Binding-site contacts:
Ligand atom O6 contacts residue GLN314 of chain 2.A at 2.3 Å (h-bond).
Ligand atom C2 contacts residue THR374 of chain 2.A at 2.2 Å.
Ligand atom C5 contacts residue GLN310 of chain 2.A at 1.4 Å.
Ligand atom O5 contacts residue GLN314 of chain 2.A at 2.0 Å (h-bond).
Ligand atom O3 contacts residue ILE311 of chain 2.A at 2.5 Å (h-bond).
Ligand atom O2 contacts residue THR374 of chain 2.A at 1.5 Å.
Ligand atom C3 contacts residue ARG313 of chain 2.A at 1.8 Å.
Ligand atom C1 contacts residue ASN312 of chain 2.A at 1.4 Å.
Ligand atom O3 contacts residue THR374 of chain 2.A at 2.5 Å.
Ligand atom O5 contacts residue ARG313 of chain 2.A at 1.6 Å.
Ligand atom O4 contacts residue ARG313 of chain 2.A at 2.6 Å.
Ligand atom O3 contacts residue ARG313 of chain 2.A at 2.6 Å (salt-bridge).
Ligand atom O2 contacts residue ARG313 of chain 2.A at 0.9 Å.
Ligand atom C4 contacts residue GLN314 of chain 2.A at 1.7 Å.
Ligand atom C3 contacts residue GLN310 of chain 2.A at 2.5 Å.
Ligand atom C4 contacts residue GLN310 of chain 2.A at 1.1 Å.
Ligand atom C5 contacts residue GLN314 of chain 2.A at 1.4 Å.
Ligand atom O4 contacts residue GLN314 of chain 2.A at 1.4 Å.
Ligand atom C7 contacts residue GLY373 of chain 2.A at 2.1 Å.
Ligand atom C1 contacts residue ARG313 of chain 2.A at 0.8 Å.
Ligand atom O6 contacts residue ILE311 of chain 2.A at 2.1 Å (h-bond).
Ligand atom C5 contacts residue ARG313 of chain 2.A at 1.5 Å.
Ligand atom O6 contacts residue GLN310 of chain 2.A at 1.9 Å.
Ligand atom O5 contacts residue ASN119 of chain 1.B at 2.4 Å (h-bond).
Ligand atom C2 contacts residue ARG313 of chain 2.A at 0.7 Å.
Ligand atom C4 contacts residue ARG313 of chain 2.A at 2.4 Å.
Ligand atom O2 contacts residue ASN312 of chain 2.A at 1.3 Å.
Ligand atom C2 contacts residue ASN312 of chain 2.A at 1.2 Å.
Ligand atom C6 contacts residue GLN314 of chain 2.A at 1.4 Å.
Ligand atom O7 contacts residue GLY373 of chain 2.A at 2.6 Å (h-bond).
Ligand atom C8 contacts residue TYR372 of chain 2.A at 2.0 Å (hydrophobic).
Ligand atom O4 contacts residue GLN310 of chain 2.A at 2.0 Å (h-bond).
Ligand atom C8 contacts residue GLY373 of chain 2.A at 2.1 Å.
Ligand atom C2 contacts residue ASN119 of chain 1.B at 2.6 Å.
Ligand atom C6 contacts residue GLN310 of chain 2.A at 1.6 Å.
Ligand atom O6 contacts residue THR295 of chain 2.A at 2.0 Å (h-bond).
Ligand atom O5 contacts residue THR295 of chain 2.A at 2.5 Å (h-bond).
Ligand atom C1 contacts residue ASN119 of chain 1.B at 1.5 Å.
Ligand atom O5 contacts residue ASN312 of chain 2.A at 2.0 Å (h-bond).
Ligand atom C3 contacts residue THR374 of chain 2.A at 2.5 Å.

Sequence of chain 2.A:
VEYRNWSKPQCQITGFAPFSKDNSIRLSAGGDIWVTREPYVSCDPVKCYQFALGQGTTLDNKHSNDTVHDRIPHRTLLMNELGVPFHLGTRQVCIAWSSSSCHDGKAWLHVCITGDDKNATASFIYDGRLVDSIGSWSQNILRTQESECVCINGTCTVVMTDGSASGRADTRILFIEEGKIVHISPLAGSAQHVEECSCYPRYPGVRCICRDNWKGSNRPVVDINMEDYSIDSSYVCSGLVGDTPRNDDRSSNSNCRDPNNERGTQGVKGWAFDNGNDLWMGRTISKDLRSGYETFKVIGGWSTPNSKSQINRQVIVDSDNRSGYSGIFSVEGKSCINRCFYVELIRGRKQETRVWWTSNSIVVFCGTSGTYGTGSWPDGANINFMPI

The small molecule below binds the protein below.
Small molecule (SMILES): CC(=O)N[C@H]1[C@H](O[C@H]2[C@H](O)[C@@H](NC(C)=O)CO[C@@H]2CO[C@H]2O[C@H](CO)[C@@H](O)[C@H](O)[C@@H]2O)O[C@H](CO)[C@@H](O[C@@H]2O[C@H](CO)[C@@H](O)[C@H](O[C@H]3O[C@H](CO)[C@@H](O)[C@H](O)[C@@H]3O[C@H]3O[C@H](CO)[C@@H](O)[C@H](O)[C@@H]3O)[C@@H]2O)[C@@H]1O

Sequence of chain 1.B:
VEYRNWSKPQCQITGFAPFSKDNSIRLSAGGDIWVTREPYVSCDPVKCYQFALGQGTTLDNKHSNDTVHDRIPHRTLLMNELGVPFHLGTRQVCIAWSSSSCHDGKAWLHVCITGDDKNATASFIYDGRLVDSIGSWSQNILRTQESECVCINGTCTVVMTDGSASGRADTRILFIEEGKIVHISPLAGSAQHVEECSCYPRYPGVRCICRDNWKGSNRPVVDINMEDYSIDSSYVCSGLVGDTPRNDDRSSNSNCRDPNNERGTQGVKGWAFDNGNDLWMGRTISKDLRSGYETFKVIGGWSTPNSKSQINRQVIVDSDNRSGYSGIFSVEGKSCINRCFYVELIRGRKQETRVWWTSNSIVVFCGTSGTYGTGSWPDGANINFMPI